This small molecule binds to this protein.
Small molecule (SMILES): O=C(O)CCCCCOc1ccccc1CN(C(=O)c1ccc(-c2ccoc2)cc1)C1CC1

Sequence of chain 1.B:
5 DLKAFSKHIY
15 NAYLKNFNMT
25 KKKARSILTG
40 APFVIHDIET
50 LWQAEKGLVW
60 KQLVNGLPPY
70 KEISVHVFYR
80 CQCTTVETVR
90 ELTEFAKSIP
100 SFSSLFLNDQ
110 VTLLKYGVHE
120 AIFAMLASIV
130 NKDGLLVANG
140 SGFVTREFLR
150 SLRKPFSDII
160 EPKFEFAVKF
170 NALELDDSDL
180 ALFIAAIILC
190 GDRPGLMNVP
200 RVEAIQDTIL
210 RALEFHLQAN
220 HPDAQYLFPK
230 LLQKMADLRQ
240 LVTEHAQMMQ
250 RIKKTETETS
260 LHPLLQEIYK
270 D

Binding-site contacts:
Ligand atom O2 contacts residue HIS244 of chain 1.B at 2.6 Å (h-bond).
Ligand atom C10 contacts residue PHE77 of chain 1.B at 3.7 Å (hydrophobic).
Ligand atom C12 contacts residue HIS118 of chain 1.B at 3.5 Å.
Ligand atom O1 contacts residue THR84 of chain 1.B at 2.9 Å.
Ligand atom C22 contacts residue ILE121 of chain 1.B at 3.7 Å (hydrophobic).
Ligand atom C12 contacts residue HIS244 of chain 1.B at 3.8 Å.
Ligand atom O1 contacts residue HIS118 of chain 1.B at 2.9 Å (h-bond).
Ligand atom C1 contacts residue ILE159 of chain 1.B at 3.9 Å (hydrophobic).
Ligand atom C24 contacts residue TRP59 of chain 1.B at 3.7 Å (hydrophobic).
Ligand atom O contacts residue CYS80 of chain 1.B at 3.7 Å.
Ligand atom C26 contacts residue TRP59 of chain 1.B at 3.8 Å (hydrophobic).
Ligand atom C25 contacts residue VAL76 of chain 1.B at 3.6 Å (hydrophobic).
Ligand atom C12 contacts residue TYR268 of chain 1.B at 3.5 Å (hydrophobic).
Ligand atom C19 contacts residue VAL136 of chain 1.B at 3.7 Å (hydrophobic).
Ligand atom C6 contacts residue CYS80 of chain 1.B at 3.6 Å (hydrophobic).
Ligand atom O3 contacts residue LEU134 of chain 1.B at 3.8 Å.
Ligand atom C26 contacts residue LEU50 of chain 1.B at 3.8 Å (hydrophobic).
Ligand atom C17 contacts residue THR83 of chain 1.B at 3.4 Å.
Ligand atom C11 contacts residue THR84 of chain 1.B at 3.6 Å.
Ligand atom C2 contacts residue LYS162 of chain 1.B at 3.5 Å.
Ligand atom C12 contacts residue THR84 of chain 1.B at 3.7 Å.
Ligand atom C3 contacts residue LEU125 of chain 1.B at 3.5 Å (hydrophobic).
Ligand atom C18 contacts residue VAL136 of chain 1.B at 3.6 Å (hydrophobic).
Ligand atom C20 contacts residue CYS80 of chain 1.B at 3.8 Å (hydrophobic).
Ligand atom C11 contacts residue LEU264 of chain 1.B at 3.9 Å (hydrophobic).
Ligand atom C16 contacts residue LEU134 of chain 1.B at 3.8 Å (hydrophobic).
Ligand atom C16 contacts residue CYS80 of chain 1.B at 3.8 Å (hydrophobic).
Ligand atom C23 contacts residue THR83 of chain 1.B at 3.7 Å.
Ligand atom O2 contacts residue HIS118 of chain 1.B at 3.2 Å (h-bond).
Ligand atom C25 contacts residue VAL143 of chain 1.B at 3.8 Å (hydrophobic).
Ligand atom O1 contacts residue TYR268 of chain 1.B at 3.9 Å.
Ligand atom C24 contacts residue ARG79 of chain 1.B at 3.7 Å.
Ligand atom O3 contacts residue THR83 of chain 1.B at 3.3 Å.
Ligand atom C10 contacts residue MET248 of chain 1.B at 3.9 Å (hydrophobic).
Ligand atom O4 contacts residue VAL143 of chain 1.B at 3.8 Å.
Ligand atom O2 contacts residue TYR268 of chain 1.B at 2.5 Å (h-bond).
Ligand atom C2 contacts residue ILE159 of chain 1.B at 3.7 Å (hydrophobic).
Ligand atom O1 contacts residue LEU264 of chain 1.B at 3.5 Å.
Ligand atom C8 contacts residue CYS80 of chain 1.B at 3.7 Å (hydrophobic).
Ligand atom O2 contacts residue MET248 of chain 1.B at 3.6 Å.